This small molecule binds to this protein.
Small molecule (SMILES): Nc1ccc(C(=O)O)cc1

Binding-site contacts:
Ligand atom O1' contacts residue ARG37 of chain 1.A at 2.7 Å (salt-bridge).
Ligand atom C1 contacts residue PHE39 of chain 1.A at 4.1 Å (hydrophobic).
Ligand atom C4 contacts residue PHE39 of chain 1.A at 4.2 Å (hydrophobic).
Ligand atom C2 contacts residue ARG37 of chain 1.A at 4.4 Å.
Ligand atom C2 contacts residue TYR10 of chain 1.A at 3.3 Å (hydrophobic).
Ligand atom C1' contacts residue TYR10 of chain 1.A at 3.5 Å (hydrophobic).
Ligand atom O2' contacts residue ARG37 of chain 1.A at 3.0 Å (salt-bridge).
Ligand atom C5 contacts residue PHE39 of chain 1.A at 4.4 Å (hydrophobic).
Ligand atom O1' contacts residue TYR10 of chain 1.A at 2.5 Å (h-bond).
Ligand atom C5 contacts residue TRP63 of chain 1.A at 4.1 Å (hydrophobic).
Ligand atom C3 contacts residue PHE39 of chain 1.A at 3.9 Å (hydrophobic).
Ligand atom C6 contacts residue ARG37 of chain 1.A at 3.7 Å.
Ligand atom C2 contacts residue PHE39 of chain 1.A at 3.9 Å (hydrophobic).
Ligand atom C3 contacts residue TYR10 of chain 1.A at 4.3 Å (hydrophobic).
Ligand atom N4 contacts residue TRP63 of chain 1.A at 3.6 Å.
Ligand atom C1 contacts residue TYR10 of chain 1.A at 3.7 Å (hydrophobic).
Ligand atom C6 contacts residue PHE39 of chain 1.A at 4.4 Å (hydrophobic).
Ligand atom C1' contacts residue ARG37 of chain 1.A at 2.9 Å.
Ligand atom C4 contacts residue TRP63 of chain 1.A at 4.2 Å (hydrophobic).
Ligand atom C1 contacts residue ARG37 of chain 1.A at 3.8 Å.

Sequence of chain 1.A:
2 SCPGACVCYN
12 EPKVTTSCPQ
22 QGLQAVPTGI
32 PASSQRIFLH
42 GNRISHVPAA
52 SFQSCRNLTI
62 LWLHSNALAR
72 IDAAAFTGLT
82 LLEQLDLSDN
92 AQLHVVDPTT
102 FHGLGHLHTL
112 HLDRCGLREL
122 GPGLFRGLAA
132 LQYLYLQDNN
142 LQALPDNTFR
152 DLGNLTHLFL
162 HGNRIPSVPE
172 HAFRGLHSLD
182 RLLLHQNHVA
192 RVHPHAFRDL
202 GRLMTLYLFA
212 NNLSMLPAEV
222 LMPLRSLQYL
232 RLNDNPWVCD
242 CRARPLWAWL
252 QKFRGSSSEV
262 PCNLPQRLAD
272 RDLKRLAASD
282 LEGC